Sequence of chain 9.A:
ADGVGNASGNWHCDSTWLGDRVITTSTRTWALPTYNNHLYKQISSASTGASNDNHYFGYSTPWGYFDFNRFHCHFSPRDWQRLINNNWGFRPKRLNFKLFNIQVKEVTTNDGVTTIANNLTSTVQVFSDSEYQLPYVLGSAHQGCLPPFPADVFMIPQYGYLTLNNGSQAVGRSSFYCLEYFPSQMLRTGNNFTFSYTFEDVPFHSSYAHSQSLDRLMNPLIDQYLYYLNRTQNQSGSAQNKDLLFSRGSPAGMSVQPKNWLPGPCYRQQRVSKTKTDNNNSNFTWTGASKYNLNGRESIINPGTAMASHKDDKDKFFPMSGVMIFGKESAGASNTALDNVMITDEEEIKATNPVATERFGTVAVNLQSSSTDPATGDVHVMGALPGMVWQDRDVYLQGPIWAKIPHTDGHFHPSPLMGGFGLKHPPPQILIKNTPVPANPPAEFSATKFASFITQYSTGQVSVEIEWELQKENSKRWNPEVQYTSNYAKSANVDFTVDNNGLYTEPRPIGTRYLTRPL

This small molecule binds to this protein.
Small molecule (SMILES): Nc1ncnc2c1ncn2[C@@H]1C[C@@H](O)[C@@H](COP(=O)(O)O)O1

Binding-site contacts:
Ligand atom O3' contacts residue ILE420 of chain 9.A at 4.2 Å.
Ligand atom N7 contacts residue GLY437 of chain 9.A at 3.5 Å (h-bond).
Ligand atom C2' contacts residue GLU215 of chain 9.A at 3.6 Å.
Ligand atom O3' contacts residue LYS439 of chain 9.A at 3.5 Å.
Ligand atom P contacts residue HIS426 of chain 9.A at 3.9 Å.
Ligand atom N6 contacts residue ASP407 of chain 9.A at 3.6 Å (salt-bridge).
Ligand atom C8 contacts residue GLY437 of chain 9.A at 2.8 Å.
Ligand atom N6 contacts residue HIS428 of chain 9.A at 4.0 Å.
Ligand atom C5 contacts residue PRO218 of chain 9.A at 4.0 Å (hydrophobic).
Ligand atom O5' contacts residue LYS439 of chain 9.A at 3.8 Å.
Ligand atom C6 contacts residue PRO218 of chain 9.A at 4.2 Å (hydrophobic).
Ligand atom C8 contacts residue PRO429 of chain 9.A at 4.3 Å (hydrophobic).
Ligand atom N7 contacts residue VAL217 of chain 9.A at 3.7 Å.
Ligand atom C3' contacts residue GLU215 of chain 9.A at 3.3 Å.
Ligand atom C1' contacts residue GLY437 of chain 9.A at 3.3 Å.
Ligand atom O2P contacts residue HIS426 of chain 9.A at 3.6 Å.
Ligand atom N9 contacts residue PRO429 of chain 9.A at 4.3 Å.
Ligand atom C6 contacts residue SER430 of chain 9.A at 4.2 Å.
Ligand atom O3' contacts residue GLU215 of chain 9.A at 3.5 Å (salt-bridge).
Ligand atom N7 contacts residue PRO429 of chain 9.A at 4.3 Å.
Ligand atom O3' contacts residue GLY437 of chain 9.A at 3.9 Å.
Ligand atom C2' contacts residue ASP216 of chain 9.A at 4.3 Å.
Ligand atom P contacts residue LYS439 of chain 9.A at 3.3 Å.
Ligand atom N9 contacts residue PRO218 of chain 9.A at 4.2 Å.
Ligand atom N6 contacts residue SER430 of chain 9.A at 3.7 Å.
Ligand atom C4 contacts residue PRO218 of chain 9.A at 4.1 Å (hydrophobic).
Ligand atom N3 contacts residue PRO429 of chain 9.A at 4.4 Å.
Ligand atom O3P contacts residue LYS439 of chain 9.A at 2.9 Å.
Ligand atom C2' contacts residue GLY437 of chain 9.A at 2.8 Å.
Ligand atom C8 contacts residue VAL217 of chain 9.A at 3.5 Å (hydrophobic).
Ligand atom C3' contacts residue GLY437 of chain 9.A at 3.9 Å.
Ligand atom C6 contacts residue HIS428 of chain 9.A at 4.2 Å.
Ligand atom O1P contacts residue HIS426 of chain 9.A at 2.7 Å (h-bond).
Ligand atom C2 contacts residue HIS428 of chain 9.A at 3.8 Å.
Ligand atom N7 contacts residue PRO218 of chain 9.A at 4.0 Å.
Ligand atom O1P contacts residue LYS439 of chain 9.A at 2.6 Å.
Ligand atom C8 contacts residue PRO218 of chain 9.A at 4.2 Å (hydrophobic).
Ligand atom N9 contacts residue GLY437 of chain 9.A at 3.3 Å (h-bond).
Ligand atom N1 contacts residue HIS428 of chain 9.A at 3.3 Å.
Ligand atom N9 contacts residue VAL217 of chain 9.A at 4.4 Å.